Sequence of chain 1.B:
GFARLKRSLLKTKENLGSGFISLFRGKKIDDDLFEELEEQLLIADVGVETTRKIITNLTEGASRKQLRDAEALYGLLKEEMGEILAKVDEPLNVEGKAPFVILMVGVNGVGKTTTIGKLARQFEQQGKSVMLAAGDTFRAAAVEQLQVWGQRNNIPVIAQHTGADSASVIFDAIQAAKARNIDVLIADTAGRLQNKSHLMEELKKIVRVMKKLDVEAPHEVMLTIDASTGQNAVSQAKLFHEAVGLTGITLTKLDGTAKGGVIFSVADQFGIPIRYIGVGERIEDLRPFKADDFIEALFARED

This protein binds this small molecule.
Small molecule (SMILES): COC(=O)c1cccc2[nH]ccc12

Binding-site contacts:
Ligand atom CAI contacts residue SER168 of chain 1.B at 3.4 Å.
Ligand atom OAM contacts residue PHE171 of chain 1.B at 4.4 Å.
Ligand atom CAE contacts residue PHE171 of chain 1.B at 3.8 Å (hydrophobic).
Ligand atom NAK contacts residue LYS212 of chain 1.B at 3.5 Å (salt-bridge).
Ligand atom CAJ contacts residue ASP172 of chain 1.B at 4.1 Å.
Ligand atom CAD contacts residue PHE171 of chain 1.B at 3.6 Å (hydrophobic).
Ligand atom CAJ contacts residue SER168 of chain 1.B at 4.4 Å.
Ligand atom CAB contacts residue VAL209 of chain 1.B at 4.5 Å (hydrophobic).
Ligand atom CAH contacts residue LYS212 of chain 1.B at 4.0 Å.
Ligand atom OAL contacts residue ASP172 of chain 1.B at 3.2 Å (salt-bridge).
Ligand atom OAL contacts residue PHE171 of chain 1.B at 3.9 Å.
Ligand atom NAK contacts residue PHE171 of chain 1.B at 4.0 Å.
Ligand atom CAB contacts residue PHE171 of chain 1.B at 4.2 Å (hydrophobic).
Ligand atom CAI contacts residue PHE171 of chain 1.B at 3.9 Å (hydrophobic).
Ligand atom OAM contacts residue ASP172 of chain 1.B at 4.4 Å.
Ligand atom CAB contacts residue SER168 of chain 1.B at 3.6 Å.
Ligand atom CAC contacts residue PHE171 of chain 1.B at 4.3 Å (hydrophobic).
Ligand atom CAA contacts residue PHE171 of chain 1.B at 4.5 Å (hydrophobic).
Ligand atom CAC contacts residue VAL209 of chain 1.B at 3.8 Å (hydrophobic).
Ligand atom CAG contacts residue PHE171 of chain 1.B at 3.9 Å (hydrophobic).
Ligand atom CAC contacts residue LYS212 of chain 1.B at 3.8 Å.
Ligand atom CAI contacts residue ASP172 of chain 1.B at 4.0 Å.
Ligand atom CAF contacts residue PHE171 of chain 1.B at 3.9 Å (hydrophobic).
Ligand atom CAA contacts residue VAL209 of chain 1.B at 3.6 Å (hydrophobic).
Ligand atom OAM contacts residue SER168 of chain 1.B at 4.5 Å.
Ligand atom CAH contacts residue PHE171 of chain 1.B at 4.0 Å (hydrophobic).
Ligand atom OAL contacts residue SER168 of chain 1.B at 2.4 Å (h-bond).
Ligand atom CAA contacts residue SER168 of chain 1.B at 4.3 Å.
Ligand atom CAG contacts residue SER168 of chain 1.B at 4.0 Å.